A small-molecule ligand and the protein it binds are described below.
Small molecule (SMILES): C[C@]12CC[C@@H]3c4ccc(O)cc4CC[C@H]3[C@@H]1CC[C@@H]2O

Binding-site contacts:
Ligand atom C17 contacts residue SER142 of chain 1.A at 4.2 Å.
Ligand atom C6 contacts residue SER222 of chain 1.A at 3.6 Å.
Ligand atom C17 contacts residue GLY186 of chain 1.A at 4.2 Å.
Ligand atom C1 contacts residue PHE259 of chain 1.A at 3.4 Å (hydrophobic).
Ligand atom C3 contacts residue HIS221 of chain 1.A at 3.8 Å.
Ligand atom C1 contacts residue VAL225 of chain 1.A at 4.3 Å (hydrophobic).
Ligand atom C4 contacts residue VAL225 of chain 1.A at 4.1 Å (hydrophobic).
Ligand atom C3 contacts residue VAL225 of chain 1.A at 4.3 Å (hydrophobic).
Ligand atom O17 contacts residue GLY186 of chain 1.A at 4.3 Å.
Ligand atom C7 contacts residue SER222 of chain 1.A at 4.1 Å.
Ligand atom C13 contacts residue SER142 of chain 1.A at 4.2 Å.
Ligand atom C12 contacts residue VAL143 of chain 1.A at 3.2 Å (hydrophobic).
Ligand atom C11 contacts residue VAL143 of chain 1.A at 3.1 Å (hydrophobic).
Ligand atom O17 contacts residue SER142 of chain 1.A at 3.2 Å (h-bond).
Ligand atom C3 contacts residue MET279 of chain 1.A at 3.8 Å (hydrophobic).
Ligand atom C7 contacts residue PHE226 of chain 1.A at 3.5 Å (hydrophobic).
Ligand atom O3 contacts residue HIS221 of chain 1.A at 3.1 Å (h-bond).
Ligand atom C17 contacts residue PRO187 of chain 1.A at 4.3 Å (hydrophobic).
Ligand atom C16 contacts residue PHE226 of chain 1.A at 4.0 Å (hydrophobic).
Ligand atom C7 contacts residue TYR218 of chain 1.A at 4.1 Å (hydrophobic).
Ligand atom O17 contacts residue TYR155 of chain 1.A at 3.4 Å (h-bond).
Ligand atom C12 contacts residue PRO187 of chain 1.A at 3.6 Å (hydrophobic).
Ligand atom C9 contacts residue PRO187 of chain 1.A at 4.1 Å (hydrophobic).
Ligand atom C10 contacts residue VAL225 of chain 1.A at 4.0 Å (hydrophobic).
Ligand atom O3 contacts residue MET279 of chain 1.A at 3.2 Å.
Ligand atom C15 contacts residue PHE226 of chain 1.A at 3.6 Å (hydrophobic).
Ligand atom C18 contacts residue GLY144 of chain 1.A at 4.3 Å.
Ligand atom C12 contacts residue GLY186 of chain 1.A at 3.8 Å.
Ligand atom C4 contacts residue HIS221 of chain 1.A at 3.6 Å.
Ligand atom C2 contacts residue PHE259 of chain 1.A at 3.5 Å (hydrophobic).
Ligand atom C18 contacts residue SER142 of chain 1.A at 3.6 Å.
Ligand atom C18 contacts residue TYR155 of chain 1.A at 4.0 Å (hydrophobic).
Ligand atom C8 contacts residue PHE226 of chain 1.A at 4.1 Å (hydrophobic).
Ligand atom C5 contacts residue VAL225 of chain 1.A at 4.0 Å (hydrophobic).
Ligand atom C6 contacts residue TYR218 of chain 1.A at 3.8 Å (hydrophobic).
Ligand atom C11 contacts residue PRO187 of chain 1.A at 3.9 Å (hydrophobic).
Ligand atom C8 contacts residue LEU149 of chain 1.A at 4.3 Å (hydrophobic).
Ligand atom C14 contacts residue PHE226 of chain 1.A at 3.7 Å (hydrophobic).
Ligand atom C2 contacts residue MET147 of chain 1.A at 4.1 Å (hydrophobic).
Ligand atom C18 contacts residue LEU149 of chain 1.A at 3.6 Å (hydrophobic).

Sequence of chain 1.A:
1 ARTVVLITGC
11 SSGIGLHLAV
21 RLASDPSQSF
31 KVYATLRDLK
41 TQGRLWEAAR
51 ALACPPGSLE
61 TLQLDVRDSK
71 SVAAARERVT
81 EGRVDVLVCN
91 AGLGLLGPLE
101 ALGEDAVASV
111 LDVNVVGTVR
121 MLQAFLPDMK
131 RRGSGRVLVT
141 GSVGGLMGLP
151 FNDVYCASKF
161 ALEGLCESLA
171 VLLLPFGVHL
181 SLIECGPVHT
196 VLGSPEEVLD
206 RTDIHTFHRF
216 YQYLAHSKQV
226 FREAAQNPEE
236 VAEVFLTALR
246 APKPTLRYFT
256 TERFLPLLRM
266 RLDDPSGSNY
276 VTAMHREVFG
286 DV